Sequence of chain 1.B:
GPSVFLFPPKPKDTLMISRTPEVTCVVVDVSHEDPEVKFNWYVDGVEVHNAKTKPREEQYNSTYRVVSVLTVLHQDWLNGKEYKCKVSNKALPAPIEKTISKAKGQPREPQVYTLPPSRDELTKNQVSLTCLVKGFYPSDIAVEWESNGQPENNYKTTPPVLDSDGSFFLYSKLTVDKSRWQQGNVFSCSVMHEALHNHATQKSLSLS

Binding-site contacts:
Ligand atom C1 contacts residue BMA3 of chain 1.D at 3.0 Å.
Ligand atom C4 contacts residue LYS10 of chain 1.B at 3.5 Å.
Ligand atom O6 contacts residue THR24 of chain 1.B at 3.1 Å.
Ligand atom C3 contacts residue PHE7 of chain 1.B at 4.3 Å (hydrophobic).
Ligand atom O6 contacts residue PHE7 of chain 1.B at 4.4 Å.
Ligand atom O2 contacts residue PHE7 of chain 1.B at 4.2 Å.
Ligand atom C5 contacts residue THR24 of chain 1.B at 4.4 Å.
Ligand atom C4 contacts residue NAG2 of chain 1.D at 3.8 Å.
Ligand atom O6 contacts residue BMA3 of chain 1.D at 4.2 Å.
Ligand atom O3 contacts residue NAG2 of chain 1.D at 3.4 Å.
Ligand atom O5 contacts residue PHE7 of chain 1.B at 3.9 Å.
Ligand atom C1 contacts residue NAG2 of chain 1.D at 4.2 Å.
Ligand atom O4 contacts residue LYS10 of chain 1.B at 3.1 Å (salt-bridge).
Ligand atom O5 contacts residue BMA3 of chain 1.D at 3.7 Å.
Ligand atom C5 contacts residue NAG2 of chain 1.D at 3.7 Å.
Ligand atom O6 contacts residue VAL26 of chain 1.B at 4.4 Å.
Ligand atom C6 contacts residue THR24 of chain 1.B at 3.2 Å.
Ligand atom C1 contacts residue PHE7 of chain 1.B at 3.5 Å (hydrophobic).
Ligand atom C4 contacts residue PHE7 of chain 1.B at 4.2 Å (hydrophobic).
Ligand atom O4 contacts residue PHE7 of chain 1.B at 4.3 Å.
Ligand atom C2 contacts residue BMA3 of chain 1.D at 4.0 Å.
Ligand atom C3 contacts residue LYS10 of chain 1.B at 4.4 Å.
Ligand atom C5 contacts residue PHE7 of chain 1.B at 3.5 Å (hydrophobic).
Ligand atom C2 contacts residue PHE7 of chain 1.B at 4.5 Å (hydrophobic).
Ligand atom O4 contacts residue PRO8 of chain 1.B at 3.9 Å.
Ligand atom C2 contacts residue NAG2 of chain 1.D at 4.2 Å.
Ligand atom C1 contacts residue PHE7 of chain 1.B at 3.5 Å (hydrophobic).
Ligand atom C5 contacts residue BMA3 of chain 1.D at 4.0 Å.
Ligand atom C2 contacts residue PHE7 of chain 1.B at 3.7 Å (hydrophobic).
Ligand atom O4 contacts residue NAG2 of chain 1.D at 3.0 Å (h-bond).
Ligand atom C6 contacts residue LYS10 of chain 1.B at 4.3 Å.
Ligand atom O3 contacts residue LYS10 of chain 1.B at 4.0 Å.
Ligand atom C6 contacts residue PHE7 of chain 1.B at 4.1 Å (hydrophobic).
Ligand atom C3 contacts residue NAG2 of chain 1.D at 3.5 Å.

The protein below binds the small molecule below.
Small molecule (SMILES): CC(=O)N[C@H]1[C@H](O[C@@H]2CO[C@H](CO)[C@@H](O)[C@@H]2O)O[C@H](CO)[C@@H](O)[C@@H]1O